This small molecule binds to this protein.
Small molecule (SMILES): CCCCC/C=C\[C@H](C)/C=C\C/C=C\C/C=C\CCCC(=O)O

Sequence of chain 1.A:
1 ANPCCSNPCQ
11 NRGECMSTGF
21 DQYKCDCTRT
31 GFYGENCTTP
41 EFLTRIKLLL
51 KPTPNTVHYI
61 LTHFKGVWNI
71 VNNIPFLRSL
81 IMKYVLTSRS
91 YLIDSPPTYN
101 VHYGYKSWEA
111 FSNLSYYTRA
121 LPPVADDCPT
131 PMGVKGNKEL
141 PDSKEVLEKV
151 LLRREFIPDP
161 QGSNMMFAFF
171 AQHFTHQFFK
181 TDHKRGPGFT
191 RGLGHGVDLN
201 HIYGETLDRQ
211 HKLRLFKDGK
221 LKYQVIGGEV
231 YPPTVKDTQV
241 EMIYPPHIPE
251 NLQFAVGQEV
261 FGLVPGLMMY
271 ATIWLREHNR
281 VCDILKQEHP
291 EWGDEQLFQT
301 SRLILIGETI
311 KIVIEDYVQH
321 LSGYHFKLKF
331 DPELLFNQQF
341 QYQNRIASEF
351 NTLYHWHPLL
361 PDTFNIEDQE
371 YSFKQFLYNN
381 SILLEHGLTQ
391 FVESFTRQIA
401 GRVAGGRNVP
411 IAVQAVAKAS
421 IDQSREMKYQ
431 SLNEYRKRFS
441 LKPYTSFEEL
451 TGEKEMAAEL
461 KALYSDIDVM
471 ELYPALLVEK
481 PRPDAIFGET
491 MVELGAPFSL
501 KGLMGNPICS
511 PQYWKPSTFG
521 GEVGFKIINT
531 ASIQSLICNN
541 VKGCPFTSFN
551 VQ

Binding-site contacts:
Ligand atom C18 contacts residue MET504 of chain 1.A at 4.0 Å (hydrophobic).
Ligand atom C12 contacts residue SER499 of chain 1.A at 3.8 Å.
Ligand atom C19 contacts residue VAL318 of chain 1.A at 3.7 Å (hydrophobic).
Ligand atom C08 contacts residue VAL318 of chain 1.A at 3.7 Å (hydrophobic).
Ligand atom C01 contacts residue GLY495 of chain 1.A at 3.6 Å.
Ligand atom C09 contacts residue ARG89 of chain 1.A at 4.1 Å.
Ligand atom C01 contacts residue TRP356 of chain 1.A at 4.0 Å (hydrophobic).
Ligand atom O22 contacts residue TYR354 of chain 1.A at 2.5 Å (h-bond).
Ligand atom C19 contacts residue SER499 of chain 1.A at 3.2 Å.
Ligand atom O21 contacts residue SER499 of chain 1.A at 2.6 Å (h-bond).
Ligand atom C07 contacts residue TYR324 of chain 1.A at 3.8 Å (hydrophobic).
Ligand atom O21 contacts residue LEU503 of chain 1.A at 4.0 Å.
Ligand atom C18 contacts residue ILE314 of chain 1.A at 3.6 Å (hydrophobic).
Ligand atom C09 contacts residue ALA496 of chain 1.A at 3.5 Å (hydrophobic).
Ligand atom C18 contacts residue MET82 of chain 1.A at 3.6 Å (hydrophobic).
Ligand atom C02 contacts residue VAL492 of chain 1.A at 4.0 Å (hydrophobic).
Ligand atom C17 contacts residue ILE314 of chain 1.A at 3.8 Å (hydrophobic).
Ligand atom C06 contacts residue VAL492 of chain 1.A at 3.8 Å (hydrophobic).
Ligand atom C23 contacts residue LEU328 of chain 1.A at 3.8 Å (hydrophobic).
Ligand atom O21 contacts residue PHE174 of chain 1.A at 4.0 Å.
Ligand atom C15 contacts residue LEU500 of chain 1.A at 3.9 Å (hydrophobic).
Ligand atom C11 contacts residue TRP356 of chain 1.A at 3.9 Å (hydrophobic).
Ligand atom C20 contacts residue SER499 of chain 1.A at 3.2 Å.
Ligand atom C16 contacts residue LEU503 of chain 1.A at 3.9 Å (hydrophobic).
Ligand atom C13 contacts residue TYR354 of chain 1.A at 3.1 Å (hydrophobic).
Ligand atom C02 contacts residue ALA496 of chain 1.A at 3.6 Å (hydrophobic).
Ligand atom C10 contacts residue ALA496 of chain 1.A at 3.6 Å (hydrophobic).
Ligand atom C18 contacts residue LEU86 of chain 1.A at 3.0 Å (hydrophobic).
Ligand atom C23 contacts residue VAL318 of chain 1.A at 3.7 Å (hydrophobic).
Ligand atom C19 contacts residue TYR317 of chain 1.A at 3.8 Å (hydrophobic).
Ligand atom C02 contacts residue GLY495 of chain 1.A at 3.7 Å.
Ligand atom C19 contacts residue TYR354 of chain 1.A at 3.6 Å (hydrophobic).
Ligand atom C23 contacts residue TYR324 of chain 1.A at 4.0 Å (hydrophobic).
Ligand atom O22 contacts residue PHE350 of chain 1.A at 4.1 Å.
Ligand atom C17 contacts residue MET82 of chain 1.A at 3.8 Å (hydrophobic).
Ligand atom C20 contacts residue TYR354 of chain 1.A at 3.5 Å (hydrophobic).
Ligand atom O22 contacts residue PHE174 of chain 1.A at 3.4 Å.
Ligand atom C20 contacts residue PHE174 of chain 1.A at 3.9 Å (hydrophobic).
Ligand atom C02 contacts residue MET491 of chain 1.A at 3.9 Å (hydrophobic).
Ligand atom C13 contacts residue TYR317 of chain 1.A at 3.7 Å (hydrophobic).